Binding-site contacts:
Ligand atom C6 contacts residue TRP158 of chain 1.A at 3.7 Å (hydrophobic).
Ligand atom C11 contacts residue THR4 of chain 1.A at 3.0 Å.
Ligand atom C9 contacts residue PO41 of chain 1.E at 4.0 Å.
Ligand atom C11 contacts residue GLY5 of chain 1.A at 4.2 Å.
Ligand atom C4 contacts residue TRP158 of chain 1.A at 3.3 Å (hydrophobic).
Ligand atom C7 contacts residue ILE6 of chain 1.A at 4.0 Å (hydrophobic).
Ligand atom C2 contacts residue PO41 of chain 1.E at 4.3 Å.
Ligand atom C11 contacts residue ILE6 of chain 1.A at 4.3 Å (hydrophobic).
Ligand atom C10 contacts residue THR4 of chain 1.A at 3.1 Å.
Ligand atom O1 contacts residue TRP158 of chain 1.A at 3.2 Å.
Ligand atom O2 contacts residue THR4 of chain 1.A at 4.0 Å.
Ligand atom C1 contacts residue GLY111 of chain 1.A at 4.5 Å.
Ligand atom C9 contacts residue THR4 of chain 1.A at 4.0 Å.
Ligand atom C6 contacts residue ILE6 of chain 1.A at 3.9 Å (hydrophobic).
Ligand atom O2 contacts residue GLY5 of chain 1.A at 4.5 Å.
Ligand atom C1 contacts residue TRP158 of chain 1.A at 3.2 Å (hydrophobic).
Ligand atom O2 contacts residue ASN19 of chain 1.A at 4.3 Å.
Ligand atom C8 contacts residue TRP158 of chain 1.A at 4.0 Å (hydrophobic).
Ligand atom C3 contacts residue PO41 of chain 1.E at 4.0 Å.
Ligand atom C3 contacts residue TRP158 of chain 1.A at 3.7 Å (hydrophobic).
Ligand atom C8 contacts residue PO41 of chain 1.E at 4.3 Å.
Ligand atom C2 contacts residue TRP158 of chain 1.A at 3.4 Å (hydrophobic).
Ligand atom C7 contacts residue TRP158 of chain 1.A at 3.8 Å (hydrophobic).

A protein and the small-molecule ligand that binds it are described below.
Small molecule (SMILES): COc1ccc(CCC(=O)O)cc1C

Sequence of chain 1.A:
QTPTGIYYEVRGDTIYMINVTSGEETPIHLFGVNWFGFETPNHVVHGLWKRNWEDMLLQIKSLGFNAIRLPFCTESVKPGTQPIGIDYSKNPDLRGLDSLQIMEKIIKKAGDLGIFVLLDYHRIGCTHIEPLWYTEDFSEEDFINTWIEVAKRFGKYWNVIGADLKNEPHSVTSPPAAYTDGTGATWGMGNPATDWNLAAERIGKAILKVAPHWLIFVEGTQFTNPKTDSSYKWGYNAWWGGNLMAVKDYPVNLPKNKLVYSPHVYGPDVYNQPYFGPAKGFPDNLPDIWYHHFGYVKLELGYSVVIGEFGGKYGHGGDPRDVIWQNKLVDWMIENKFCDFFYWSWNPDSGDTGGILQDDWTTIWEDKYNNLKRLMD